A small-molecule ligand and the protein it binds are described below.
Small molecule (SMILES): CC(=O)N[C@H]1[C@H](O[C@H]2[C@H](O)[C@@H](NC(C)=O)CO[C@@H]2CO)O[C@H](CO)[C@@H](O)[C@@H]1O

Binding-site contacts:
Ligand atom O7 contacts residue PRO767 of chain 1.A at 2.9 Å (h-bond).
Ligand atom O7 contacts residue ASN771 of chain 1.A at 3.4 Å (h-bond).
Ligand atom C5 contacts residue ASN771 of chain 1.A at 3.6 Å.
Ligand atom C7 contacts residue PRO767 of chain 1.A at 3.7 Å (hydrophobic).
Ligand atom C3 contacts residue ASN771 of chain 1.A at 3.8 Å.
Ligand atom C8 contacts residue PRO767 of chain 1.A at 3.7 Å (hydrophobic).
Ligand atom O5 contacts residue ASN771 of chain 1.A at 2.4 Å (h-bond).
Ligand atom O7 contacts residue GLN770 of chain 1.A at 3.7 Å.
Ligand atom C8 contacts residue ASN771 of chain 1.A at 4.0 Å.
Ligand atom O6 contacts residue ASN771 of chain 1.A at 4.0 Å.
Ligand atom C4 contacts residue ASN771 of chain 1.A at 4.3 Å.
Ligand atom C1 contacts residue ASN771 of chain 1.A at 1.4 Å.
Ligand atom C2 contacts residue ASN771 of chain 1.A at 2.5 Å.
Ligand atom C7 contacts residue ASN771 of chain 1.A at 3.2 Å.
Ligand atom N2 contacts residue ASN771 of chain 1.A at 3.0 Å (h-bond).

Sequence of chain 1.A:
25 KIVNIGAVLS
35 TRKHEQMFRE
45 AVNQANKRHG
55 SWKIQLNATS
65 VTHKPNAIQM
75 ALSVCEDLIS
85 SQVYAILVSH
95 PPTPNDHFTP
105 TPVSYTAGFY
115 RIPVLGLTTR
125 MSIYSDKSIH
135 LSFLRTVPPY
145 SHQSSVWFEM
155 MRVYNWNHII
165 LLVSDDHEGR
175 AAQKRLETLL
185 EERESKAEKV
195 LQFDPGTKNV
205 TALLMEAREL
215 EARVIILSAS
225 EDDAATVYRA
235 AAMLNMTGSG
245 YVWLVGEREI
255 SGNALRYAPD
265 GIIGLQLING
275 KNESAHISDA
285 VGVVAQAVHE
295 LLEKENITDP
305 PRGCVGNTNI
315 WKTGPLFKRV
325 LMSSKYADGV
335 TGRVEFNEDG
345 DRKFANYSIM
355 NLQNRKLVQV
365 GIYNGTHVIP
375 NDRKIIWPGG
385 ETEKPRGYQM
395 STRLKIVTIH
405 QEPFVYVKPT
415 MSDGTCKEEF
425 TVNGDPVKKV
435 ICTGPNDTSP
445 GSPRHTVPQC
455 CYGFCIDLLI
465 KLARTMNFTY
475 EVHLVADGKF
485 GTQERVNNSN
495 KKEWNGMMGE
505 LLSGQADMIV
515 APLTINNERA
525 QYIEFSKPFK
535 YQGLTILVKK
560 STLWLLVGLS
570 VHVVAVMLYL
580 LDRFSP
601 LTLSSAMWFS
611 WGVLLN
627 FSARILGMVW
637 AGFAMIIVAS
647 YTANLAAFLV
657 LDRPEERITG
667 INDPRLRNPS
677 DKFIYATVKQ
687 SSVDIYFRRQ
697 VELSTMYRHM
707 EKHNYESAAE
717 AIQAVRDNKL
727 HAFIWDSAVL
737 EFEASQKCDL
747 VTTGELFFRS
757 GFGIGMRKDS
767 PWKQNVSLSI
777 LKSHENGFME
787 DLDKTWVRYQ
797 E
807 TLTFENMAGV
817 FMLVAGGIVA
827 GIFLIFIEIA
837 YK